Sequence of chain 1.A:
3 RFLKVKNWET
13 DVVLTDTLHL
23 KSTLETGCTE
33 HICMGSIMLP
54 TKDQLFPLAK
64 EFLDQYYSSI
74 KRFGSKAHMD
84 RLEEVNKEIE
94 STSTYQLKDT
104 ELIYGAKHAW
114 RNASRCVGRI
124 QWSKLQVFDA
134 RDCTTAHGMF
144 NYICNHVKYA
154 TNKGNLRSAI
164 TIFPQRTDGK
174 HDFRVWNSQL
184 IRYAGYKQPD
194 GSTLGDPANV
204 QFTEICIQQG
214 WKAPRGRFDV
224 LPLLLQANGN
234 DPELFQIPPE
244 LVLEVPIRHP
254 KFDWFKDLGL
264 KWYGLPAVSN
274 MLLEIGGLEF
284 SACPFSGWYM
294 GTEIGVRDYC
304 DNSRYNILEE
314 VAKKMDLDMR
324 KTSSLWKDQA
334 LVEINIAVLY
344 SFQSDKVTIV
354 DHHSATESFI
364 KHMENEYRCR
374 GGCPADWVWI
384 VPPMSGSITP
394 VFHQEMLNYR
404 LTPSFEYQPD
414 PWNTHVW

Sequence of chain 1.B:
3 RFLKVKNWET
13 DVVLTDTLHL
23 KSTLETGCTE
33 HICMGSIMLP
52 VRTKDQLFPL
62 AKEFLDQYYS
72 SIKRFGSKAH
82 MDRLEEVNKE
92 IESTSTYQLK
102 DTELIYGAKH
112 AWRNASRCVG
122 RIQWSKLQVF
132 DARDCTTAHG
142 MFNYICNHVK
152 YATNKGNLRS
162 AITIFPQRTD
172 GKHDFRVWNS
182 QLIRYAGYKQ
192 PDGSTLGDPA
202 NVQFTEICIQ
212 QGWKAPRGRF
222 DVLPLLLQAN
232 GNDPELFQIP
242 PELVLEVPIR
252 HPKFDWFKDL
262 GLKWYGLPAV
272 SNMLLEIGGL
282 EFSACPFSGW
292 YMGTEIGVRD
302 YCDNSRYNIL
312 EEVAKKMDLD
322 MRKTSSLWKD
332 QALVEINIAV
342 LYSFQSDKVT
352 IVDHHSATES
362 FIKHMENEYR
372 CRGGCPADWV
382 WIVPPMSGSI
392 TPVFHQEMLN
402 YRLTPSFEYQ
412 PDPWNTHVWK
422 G

Binding-site contacts:
Ligand atom C25 contacts residue TRP10 of chain 1.B at 3.2 Å (hydrophobic).
Ligand atom N02 contacts residue TRP291 of chain 1.A at 3.0 Å (h-bond).
Ligand atom C02 contacts residue HEM1 of chain 1.C at 3.7 Å.
Ligand atom C13 contacts residue H4B1 of chain 1.D at 3.1 Å.
Ligand atom C35 contacts residue TYR410 of chain 1.A at 3.8 Å (hydrophobic).
Ligand atom C09 contacts residue HEM1 of chain 1.C at 3.5 Å.
Ligand atom C12 contacts residue HEM1 of chain 1.C at 2.9 Å.
Ligand atom C08 contacts residue HEM1 of chain 1.C at 3.8 Å.
Ligand atom C33 contacts residue TYR410 of chain 1.A at 3.3 Å (hydrophobic).
Ligand atom O31 contacts residue HEM1 of chain 1.C at 3.9 Å.
Ligand atom N02 contacts residue PRO269 of chain 1.A at 3.6 Å.
Ligand atom C24 contacts residue TRP10 of chain 1.B at 3.6 Å (hydrophobic).
Ligand atom C16 contacts residue HEM1 of chain 1.C at 3.7 Å.
Ligand atom N02 contacts residue HEM1 of chain 1.C at 3.8 Å.
Ligand atom C06 contacts residue PHE288 of chain 1.A at 3.5 Å (hydrophobic).
Ligand atom C10 contacts residue GLU296 of chain 1.A at 3.6 Å.
Ligand atom C13 contacts residue TRP382 of chain 1.A at 4.0 Å (hydrophobic).
Ligand atom C09 contacts residue GLU296 of chain 1.A at 3.8 Å.
Ligand atom N02 contacts residue GLU296 of chain 1.A at 2.5 Å (salt-bridge).
Ligand atom N01 contacts residue GLU296 of chain 1.A at 2.6 Å (salt-bridge).
Ligand atom N21 contacts residue TYR410 of chain 1.A at 4.0 Å.
Ligand atom C07 contacts residue HEM1 of chain 1.C at 3.4 Å.
Ligand atom C06 contacts residue VAL271 of chain 1.A at 3.6 Å (hydrophobic).
Ligand atom C14 contacts residue TRP382 of chain 1.A at 4.0 Å (hydrophobic).
Ligand atom C04 contacts residue HEM1 of chain 1.C at 3.3 Å.
Ligand atom C10 contacts residue HEM1 of chain 1.C at 3.8 Å.
Ligand atom C32 contacts residue HEM1 of chain 1.C at 3.2 Å.
Ligand atom N01 contacts residue HEM1 of chain 1.C at 3.9 Å.
Ligand atom N02 contacts residue TYR292 of chain 1.A at 3.8 Å.
Ligand atom C02 contacts residue GLU296 of chain 1.A at 3.3 Å.
Ligand atom C07 contacts residue VAL271 of chain 1.A at 3.3 Å (hydrophobic).
Ligand atom C12 contacts residue H4B1 of chain 1.D at 3.6 Å.
Ligand atom C05 contacts residue HEM1 of chain 1.C at 3.5 Å.
Ligand atom C15 contacts residue TYR410 of chain 1.A at 4.0 Å (hydrophobic).
Ligand atom C26 contacts residue MET40 of chain 1.A at 3.2 Å (hydrophobic).
Ligand atom C06 contacts residue HEM1 of chain 1.C at 3.1 Å.
Ligand atom C08 contacts residue VAL271 of chain 1.A at 3.5 Å (hydrophobic).
Ligand atom C03 contacts residue HEM1 of chain 1.C at 3.0 Å.
Ligand atom C12 contacts residue TRP382 of chain 1.A at 3.8 Å (hydrophobic).
Ligand atom C11 contacts residue HEM1 of chain 1.C at 3.5 Å.

This protein binds this small molecule.
Small molecule (SMILES): Nc1ccc2c(n1)CC(OCc1cccc(CNCc3ccccn3)c1)=CC2